Sequence of chain 1.B:
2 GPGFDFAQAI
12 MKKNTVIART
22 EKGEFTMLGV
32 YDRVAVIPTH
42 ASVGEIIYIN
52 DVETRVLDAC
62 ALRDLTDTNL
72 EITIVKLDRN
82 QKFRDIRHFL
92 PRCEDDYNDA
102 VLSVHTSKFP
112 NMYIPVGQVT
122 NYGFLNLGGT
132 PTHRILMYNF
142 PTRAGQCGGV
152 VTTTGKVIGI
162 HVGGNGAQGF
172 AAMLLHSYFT

The protein below binds the small molecule below.
Small molecule (SMILES): Oc1cc(O)n2ccnc2n1

Binding-site contacts:
Ligand atom C6 contacts residue GLU22 of chain 1.B at 3.7 Å.
Ligand atom C3 contacts residue GLU22 of chain 1.B at 3.7 Å.
Ligand atom C4 contacts residue ARG20 of chain 1.B at 4.3 Å.
Ligand atom C5 contacts residue TYR49 of chain 1.B at 4.2 Å (hydrophobic).
Ligand atom N2 contacts residue THR21 of chain 1.B at 4.2 Å.
Ligand atom C5 contacts residue ILE47 of chain 1.B at 3.6 Å (hydrophobic).
Ligand atom N2 contacts residue ILE47 of chain 1.B at 3.3 Å (h-bond).
Ligand atom C5 contacts residue GLU22 of chain 1.B at 3.6 Å.
Ligand atom N3 contacts residue GLU22 of chain 1.B at 3.7 Å.
Ligand atom C6 contacts residue THR21 of chain 1.B at 4.3 Å.
Ligand atom C2 contacts residue GLU22 of chain 1.B at 3.9 Å.
Ligand atom C5 contacts residue THR21 of chain 1.B at 3.6 Å.
Ligand atom O2 contacts residue GLU22 of chain 1.B at 4.2 Å.
Ligand atom O1 contacts residue GLU22 of chain 1.B at 4.0 Å.
Ligand atom C4 contacts residue THR21 of chain 1.B at 3.5 Å.
Ligand atom C5 contacts residue ARG20 of chain 1.B at 3.9 Å.
Ligand atom C1 contacts residue GLU22 of chain 1.B at 3.7 Å.
Ligand atom N1 contacts residue GLU22 of chain 1.B at 3.6 Å.
Ligand atom N1 contacts residue THR21 of chain 1.B at 4.0 Å.
Ligand atom C4 contacts residue GLU22 of chain 1.B at 3.6 Å.
Ligand atom C4 contacts residue TYR49 of chain 1.B at 4.1 Å (hydrophobic).
Ligand atom N2 contacts residue GLU22 of chain 1.B at 3.7 Å.